Sequence of chain 1.A:
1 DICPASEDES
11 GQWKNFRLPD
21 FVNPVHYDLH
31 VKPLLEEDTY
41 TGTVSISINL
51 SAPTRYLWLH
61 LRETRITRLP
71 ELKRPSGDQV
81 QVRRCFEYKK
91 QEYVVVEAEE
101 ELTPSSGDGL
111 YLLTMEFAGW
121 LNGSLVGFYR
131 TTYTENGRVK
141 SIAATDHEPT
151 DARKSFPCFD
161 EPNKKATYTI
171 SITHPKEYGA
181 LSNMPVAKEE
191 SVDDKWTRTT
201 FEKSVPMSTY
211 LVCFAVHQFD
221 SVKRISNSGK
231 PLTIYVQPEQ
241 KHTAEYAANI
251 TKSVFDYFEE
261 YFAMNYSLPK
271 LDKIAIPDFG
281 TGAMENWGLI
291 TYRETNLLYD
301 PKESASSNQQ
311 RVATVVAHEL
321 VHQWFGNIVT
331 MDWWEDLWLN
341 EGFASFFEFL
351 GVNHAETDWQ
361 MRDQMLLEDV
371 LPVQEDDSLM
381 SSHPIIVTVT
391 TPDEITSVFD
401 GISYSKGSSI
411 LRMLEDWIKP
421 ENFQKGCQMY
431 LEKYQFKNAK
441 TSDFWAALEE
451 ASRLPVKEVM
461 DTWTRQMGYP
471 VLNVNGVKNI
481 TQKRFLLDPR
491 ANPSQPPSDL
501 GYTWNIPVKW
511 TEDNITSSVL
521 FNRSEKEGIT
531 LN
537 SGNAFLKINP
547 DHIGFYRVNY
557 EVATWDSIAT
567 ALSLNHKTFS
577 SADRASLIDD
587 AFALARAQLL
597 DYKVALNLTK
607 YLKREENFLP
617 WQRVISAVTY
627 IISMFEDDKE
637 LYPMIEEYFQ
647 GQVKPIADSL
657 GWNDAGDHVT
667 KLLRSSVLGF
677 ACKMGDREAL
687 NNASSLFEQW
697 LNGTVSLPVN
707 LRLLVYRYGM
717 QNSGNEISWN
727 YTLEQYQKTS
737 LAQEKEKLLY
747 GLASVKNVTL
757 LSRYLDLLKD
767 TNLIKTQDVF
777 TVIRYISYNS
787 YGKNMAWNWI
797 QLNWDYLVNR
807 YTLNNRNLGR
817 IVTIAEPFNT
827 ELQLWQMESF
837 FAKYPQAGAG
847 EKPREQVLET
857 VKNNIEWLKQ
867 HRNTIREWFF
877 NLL

Binding-site contacts:
Ligand atom C3 contacts residue ASN249 of chain 1.A at 3.7 Å.
Ligand atom N2 contacts residue ASN249 of chain 1.A at 2.7 Å (h-bond).
Ligand atom O5 contacts residue ASN249 of chain 1.A at 2.3 Å (h-bond).
Ligand atom C8 contacts residue TYR246 of chain 1.A at 3.4 Å (hydrophobic).
Ligand atom C7 contacts residue ASN249 of chain 1.A at 3.8 Å.
Ligand atom C2 contacts residue ASN249 of chain 1.A at 2.4 Å.
Ligand atom C5 contacts residue ASN249 of chain 1.A at 3.6 Å.
Ligand atom C8 contacts residue ASN249 of chain 1.A at 4.5 Å.
Ligand atom C4 contacts residue ASN249 of chain 1.A at 4.2 Å.
Ligand atom C8 contacts residue GLU245 of chain 1.A at 3.8 Å.
Ligand atom C1 contacts residue ASN249 of chain 1.A at 1.4 Å.
Ligand atom C7 contacts residue TYR246 of chain 1.A at 4.5 Å (hydrophobic).

A small-molecule ligand and the protein it binds are described below.
Small molecule (SMILES): CC(=O)N[C@H]1[C@H](O[C@H]2[C@H](O)[C@@H](NC(C)=O)CO[C@@H]2CO)O[C@H](CO)[C@@H](O)[C@@H]1O